A small-molecule ligand and the protein it binds are described below.
Small molecule (SMILES): C[C@H](NC(=O)CNC(=O)[C@@H](N)CC(=O)O)C(=O)N[C@@H](CC(N)=O)C(=O)N[C@@H](CO)C(=O)N[C@H](C=O)CC(=O)O

Sequence of chain 1.B:
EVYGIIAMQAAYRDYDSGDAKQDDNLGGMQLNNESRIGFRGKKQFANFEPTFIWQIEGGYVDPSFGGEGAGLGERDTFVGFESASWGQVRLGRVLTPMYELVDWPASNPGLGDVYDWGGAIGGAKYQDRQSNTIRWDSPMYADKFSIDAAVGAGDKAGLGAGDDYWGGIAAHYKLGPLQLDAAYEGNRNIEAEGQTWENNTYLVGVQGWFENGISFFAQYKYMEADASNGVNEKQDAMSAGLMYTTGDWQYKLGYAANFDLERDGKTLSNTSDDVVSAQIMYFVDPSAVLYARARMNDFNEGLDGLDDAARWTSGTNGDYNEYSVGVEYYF

Binding-site contacts:
Ligand atom CG contacts residue ARG129 of chain 1.B at 3.9 Å.
Ligand atom CA contacts residue ASP128 of chain 1.B at 3.6 Å.
Ligand atom C contacts residue TRP312 of chain 1.B at 4.0 Å (hydrophobic).
Ligand atom O contacts residue TRP312 of chain 1.B at 4.0 Å.
Ligand atom CB contacts residue TRP117 of chain 1.B at 4.1 Å (hydrophobic).
Ligand atom C contacts residue TYR60 of chain 1.B at 4.0 Å (hydrophobic).
Ligand atom N contacts residue ARG75 of chain 1.B at 2.8 Å (salt-bridge).
Ligand atom C contacts residue ASP128 of chain 1.B at 3.5 Å.
Ligand atom N contacts residue ARG129 of chain 1.B at 3.8 Å.
Ligand atom C contacts residue TYR99 of chain 1.B at 3.4 Å (hydrophobic).
Ligand atom O contacts residue ASP116 of chain 1.B at 3.5 Å (salt-bridge).
Ligand atom CG contacts residue ASP103 of chain 1.B at 3.6 Å.
Ligand atom C contacts residue TYR99 of chain 1.B at 4.1 Å (hydrophobic).
Ligand atom CA contacts residue TRP312 of chain 1.B at 4.1 Å (hydrophobic).
Ligand atom CB contacts residue ASP128 of chain 1.B at 3.1 Å.
Ligand atom CA contacts residue ASP128 of chain 1.B at 3.8 Å.
Ligand atom CB contacts residue TRP312 of chain 1.B at 3.9 Å (hydrophobic).
Ligand atom CG contacts residue ARG75 of chain 1.B at 3.5 Å.
Ligand atom N contacts residue ASP128 of chain 1.B at 3.1 Å (salt-bridge).
Ligand atom CB contacts residue ARG75 of chain 1.B at 3.8 Å.
Ligand atom OD2 contacts residue LEU95 of chain 1.B at 3.7 Å.
Ligand atom CB contacts residue ARG129 of chain 1.B at 3.3 Å.
Ligand atom CA contacts residue TYR99 of chain 1.B at 3.5 Å (hydrophobic).
Ligand atom OD1 contacts residue ARG75 of chain 1.B at 2.8 Å (salt-bridge).
Ligand atom CB contacts residue ASP103 of chain 1.B at 4.0 Å.
Ligand atom CB contacts residue TRP117 of chain 1.B at 3.9 Å (hydrophobic).
Ligand atom CA contacts residue ASP103 of chain 1.B at 3.9 Å.
Ligand atom OD2 contacts residue ASP103 of chain 1.B at 2.9 Å (salt-bridge).
Ligand atom O contacts residue ARG75 of chain 1.B at 3.0 Å (salt-bridge).
Ligand atom N contacts residue TYR60 of chain 1.B at 2.7 Å (h-bond).
Ligand atom C contacts residue ARG75 of chain 1.B at 3.7 Å.
Ligand atom CA contacts residue ARG129 of chain 1.B at 4.0 Å.
Ligand atom C contacts residue ARG129 of chain 1.B at 3.4 Å.
Ligand atom CA contacts residue TYR60 of chain 1.B at 3.8 Å (hydrophobic).
Ligand atom N contacts residue TYR99 of chain 1.B at 3.1 Å (h-bond).
Ligand atom O contacts residue ARG129 of chain 1.B at 3.2 Å (salt-bridge).
Ligand atom O contacts residue TYR60 of chain 1.B at 3.4 Å (h-bond).
Ligand atom N contacts residue TRP312 of chain 1.B at 4.0 Å.
Ligand atom CA contacts residue ARG75 of chain 1.B at 3.7 Å.
Ligand atom O contacts residue TYR99 of chain 1.B at 2.9 Å (h-bond).